Binding-site contacts:
Ligand atom N3 contacts residue ALA14 of chain 1.B at 3.7 Å.
Ligand atom C6 contacts residue GLU34 of chain 1.B at 3.7 Å.
Ligand atom C2 contacts residue GLU34 of chain 1.B at 3.6 Å.
Ligand atom O1Q contacts residue NDP1 of chain 1.E at 3.6 Å.
Ligand atom C4 contacts residue PHE102 of chain 1.B at 3.8 Å (hydrophobic).
Ligand atom N1G contacts residue NDP1 of chain 1.E at 3.6 Å.
Ligand atom C1B contacts residue ALA56 of chain 1.B at 3.4 Å (hydrophobic).
Ligand atom C1I contacts residue NDP1 of chain 1.E at 3.7 Å.
Ligand atom C1E contacts residue LEU35 of chain 1.B at 3.7 Å (hydrophobic).
Ligand atom C1A contacts residue LEU61 of chain 1.B at 3.8 Å (hydrophobic).
Ligand atom N1G contacts residue MET12 of chain 1.B at 2.8 Å (h-bond).
Ligand atom C1D contacts residue LEU27 of chain 1.B at 3.5 Å (hydrophobic).
Ligand atom C2 contacts residue ALA14 of chain 1.B at 3.5 Å (hydrophobic).
Ligand atom N3 contacts residue MET12 of chain 1.B at 3.3 Å (h-bond).
Ligand atom C1H contacts residue NDP1 of chain 1.E at 3.6 Å.
Ligand atom C1U contacts residue ILE57 of chain 1.B at 3.9 Å (hydrophobic).
Ligand atom O1Q contacts residue ASN53 of chain 1.B at 3.0 Å (h-bond).
Ligand atom N3 contacts residue NDP1 of chain 1.E at 3.6 Å (h-bond).
Ligand atom N1 contacts residue VAL38 of chain 1.B at 3.4 Å.
Ligand atom N1F contacts residue THR121 of chain 1.B at 3.7 Å.
Ligand atom N1 contacts residue ALA14 of chain 1.B at 3.8 Å.
Ligand atom N1G contacts residue PHE102 of chain 1.B at 3.0 Å (h-bond).
Ligand atom C5 contacts residue NDP1 of chain 1.E at 3.6 Å.
Ligand atom C1E contacts residue GLU34 of chain 1.B at 3.7 Å.
Ligand atom N1F contacts residue ALA14 of chain 1.B at 3.4 Å (h-bond).
Ligand atom N3 contacts residue VAL13 of chain 1.B at 3.4 Å.
Ligand atom C1K contacts residue ILE57 of chain 1.B at 3.7 Å (hydrophobic).
Ligand atom N1F contacts residue VAL38 of chain 1.B at 3.5 Å.
Ligand atom C1D contacts residue NDP1 of chain 1.E at 3.8 Å.
Ligand atom N1F contacts residue GLU34 of chain 1.B at 2.8 Å (salt-bridge).
Ligand atom N1F contacts residue MET12 of chain 1.B at 3.6 Å.
Ligand atom N1 contacts residue GLU34 of chain 1.B at 2.8 Å (salt-bridge).
Ligand atom N1F contacts residue VAL13 of chain 1.B at 3.2 Å.
Ligand atom C2 contacts residue VAL13 of chain 1.B at 3.6 Å (hydrophobic).
Ligand atom C4 contacts residue MET12 of chain 1.B at 3.5 Å (hydrophobic).
Ligand atom C1Z contacts residue ASN53 of chain 1.B at 3.2 Å.
Ligand atom C1I contacts residue PHE102 of chain 1.B at 3.9 Å (hydrophobic).
Ligand atom C1E contacts residue LEU27 of chain 1.B at 3.8 Å (hydrophobic).
Ligand atom C2 contacts residue VAL38 of chain 1.B at 3.5 Å (hydrophobic).
Ligand atom C4 contacts residue NDP1 of chain 1.E at 3.4 Å.

The protein below binds the small molecule below.
Small molecule (SMILES): COc1cc([C@@H](C#Cc2c(C)nc(N)nc2N)OC)cc(OC)c1OC

Sequence of chain 1.B:
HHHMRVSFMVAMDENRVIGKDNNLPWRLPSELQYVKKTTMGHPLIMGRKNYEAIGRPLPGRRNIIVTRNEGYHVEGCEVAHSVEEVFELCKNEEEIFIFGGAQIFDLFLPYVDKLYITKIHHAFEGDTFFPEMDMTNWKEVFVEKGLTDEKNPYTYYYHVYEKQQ